Sequence of chain 1.A:
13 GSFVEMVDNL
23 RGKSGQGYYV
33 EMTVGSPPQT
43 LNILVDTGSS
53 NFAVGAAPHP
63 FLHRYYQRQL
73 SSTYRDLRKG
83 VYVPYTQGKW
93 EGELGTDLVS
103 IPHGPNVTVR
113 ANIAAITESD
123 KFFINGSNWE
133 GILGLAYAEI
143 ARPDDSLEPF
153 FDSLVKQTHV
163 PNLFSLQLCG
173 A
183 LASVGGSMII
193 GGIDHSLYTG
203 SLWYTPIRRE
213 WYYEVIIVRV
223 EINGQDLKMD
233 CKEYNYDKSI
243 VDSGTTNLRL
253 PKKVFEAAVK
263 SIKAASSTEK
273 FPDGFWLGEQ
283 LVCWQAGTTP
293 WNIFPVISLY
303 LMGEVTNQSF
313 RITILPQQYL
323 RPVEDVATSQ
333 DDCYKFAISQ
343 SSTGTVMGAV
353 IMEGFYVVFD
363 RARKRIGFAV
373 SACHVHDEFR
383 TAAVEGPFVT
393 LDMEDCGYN

The small molecule below binds the protein below.
Small molecule (SMILES): C[C@@]1(c2cc(CNC3(C(F)(F)F)CC3)c(F)cc2F)CCSC(N)=N1

Binding-site contacts:
Ligand atom C12 contacts residue GLY246 of chain 1.A at 3.4 Å.
Ligand atom F3 contacts residue THR248 of chain 1.A at 3.4 Å.
Ligand atom F2 contacts residue TRP131 of chain 1.A at 3.4 Å.
Ligand atom F2 contacts residue PHE124 of chain 1.A at 3.9 Å.
Ligand atom C16 contacts residue GLY246 of chain 1.A at 3.8 Å.
Ligand atom N3 contacts residue GLY246 of chain 1.A at 3.3 Å (h-bond).
Ligand atom S1 contacts residue GLY246 of chain 1.A at 3.8 Å.
Ligand atom F3 contacts residue EDO1 of chain 1.F at 3.0 Å.
Ligand atom N2 contacts residue ASP48 of chain 1.A at 2.9 Å (salt-bridge).
Ligand atom C1 contacts residue ILE134 of chain 1.A at 3.7 Å (hydrophobic).
Ligand atom C3 contacts residue TYR87 of chain 1.A at 3.8 Å (hydrophobic).
Ligand atom F1 contacts residue PHE124 of chain 1.A at 3.4 Å.
Ligand atom C1 contacts residue TYR87 of chain 1.A at 3.4 Å (hydrophobic).
Ligand atom N2 contacts residue GLY50 of chain 1.A at 3.8 Å.
Ligand atom C7 contacts residue GLY246 of chain 1.A at 3.5 Å.
Ligand atom C5 contacts residue GLY246 of chain 1.A at 3.6 Å.
Ligand atom N1 contacts residue ASP48 of chain 1.A at 2.7 Å (salt-bridge).
Ligand atom F4 contacts residue GLY246 of chain 1.A at 3.1 Å.
Ligand atom C15 contacts residue GLY27 of chain 1.A at 3.5 Å.
Ligand atom F3 contacts residue GLN28 of chain 1.A at 3.8 Å.
Ligand atom N2 contacts residue GLY246 of chain 1.A at 3.6 Å (h-bond).
Ligand atom C14 contacts residue GLY27 of chain 1.A at 3.9 Å.
Ligand atom F4 contacts residue THR247 of chain 1.A at 3.3 Å.
Ligand atom F1 contacts residue TYR87 of chain 1.A at 3.3 Å.
Ligand atom N2 contacts residue ASP244 of chain 1.A at 2.9 Å (salt-bridge).
Ligand atom C1 contacts residue ASP48 of chain 1.A at 3.4 Å.
Ligand atom C10 contacts residue PHE124 of chain 1.A at 3.7 Å (hydrophobic).
Ligand atom F5 contacts residue GLY29 of chain 1.A at 3.5 Å.
Ligand atom F5 contacts residue GLY246 of chain 1.A at 3.6 Å.
Ligand atom F4 contacts residue THR248 of chain 1.A at 3.3 Å.
Ligand atom C16 contacts residue EDO1 of chain 1.F at 3.8 Å.
Ligand atom C5 contacts residue ASP48 of chain 1.A at 3.5 Å.
Ligand atom F5 contacts residue LEU46 of chain 1.A at 3.8 Å.
Ligand atom F3 contacts residue GLY29 of chain 1.A at 3.2 Å.
Ligand atom C2 contacts residue ASP48 of chain 1.A at 3.6 Å.
Ligand atom F3 contacts residue GLY27 of chain 1.A at 3.9 Å.
Ligand atom C14 contacts residue GLN28 of chain 1.A at 3.7 Å.
Ligand atom F4 contacts residue EDO1 of chain 1.F at 3.6 Å.
Ligand atom S1 contacts residue THR247 of chain 1.A at 3.8 Å.
Ligand atom C14 contacts residue ILE126 of chain 1.A at 3.6 Å (hydrophobic).